Binding-site contacts:
Ligand atom N2 contacts residue ASN555 of chain 2.A at 3.0 Å (h-bond).
Ligand atom O7 contacts residue THR545 of chain 2.A at 3.5 Å (h-bond).
Ligand atom O5 contacts residue ASN555 of chain 2.A at 2.3 Å (h-bond).
Ligand atom C7 contacts residue ASN555 of chain 2.A at 3.7 Å.
Ligand atom C6 contacts residue LYS551 of chain 2.A at 4.2 Å.
Ligand atom C5 contacts residue ASN555 of chain 2.A at 3.7 Å.
Ligand atom C1 contacts residue ASN555 of chain 2.A at 1.5 Å.
Ligand atom C7 contacts residue THR545 of chain 2.A at 3.8 Å.
Ligand atom C8 contacts residue ASN555 of chain 2.A at 4.0 Å.
Ligand atom C4 contacts residue ASN555 of chain 2.A at 4.3 Å.
Ligand atom C8 contacts residue THR545 of chain 2.A at 3.8 Å.
Ligand atom O7 contacts residue PLQ1 of chain 2.R at 3.6 Å.
Ligand atom C2 contacts residue ASN555 of chain 2.A at 2.5 Å.
Ligand atom C3 contacts residue ASN555 of chain 2.A at 3.8 Å.

Sequence of chain 2.A:
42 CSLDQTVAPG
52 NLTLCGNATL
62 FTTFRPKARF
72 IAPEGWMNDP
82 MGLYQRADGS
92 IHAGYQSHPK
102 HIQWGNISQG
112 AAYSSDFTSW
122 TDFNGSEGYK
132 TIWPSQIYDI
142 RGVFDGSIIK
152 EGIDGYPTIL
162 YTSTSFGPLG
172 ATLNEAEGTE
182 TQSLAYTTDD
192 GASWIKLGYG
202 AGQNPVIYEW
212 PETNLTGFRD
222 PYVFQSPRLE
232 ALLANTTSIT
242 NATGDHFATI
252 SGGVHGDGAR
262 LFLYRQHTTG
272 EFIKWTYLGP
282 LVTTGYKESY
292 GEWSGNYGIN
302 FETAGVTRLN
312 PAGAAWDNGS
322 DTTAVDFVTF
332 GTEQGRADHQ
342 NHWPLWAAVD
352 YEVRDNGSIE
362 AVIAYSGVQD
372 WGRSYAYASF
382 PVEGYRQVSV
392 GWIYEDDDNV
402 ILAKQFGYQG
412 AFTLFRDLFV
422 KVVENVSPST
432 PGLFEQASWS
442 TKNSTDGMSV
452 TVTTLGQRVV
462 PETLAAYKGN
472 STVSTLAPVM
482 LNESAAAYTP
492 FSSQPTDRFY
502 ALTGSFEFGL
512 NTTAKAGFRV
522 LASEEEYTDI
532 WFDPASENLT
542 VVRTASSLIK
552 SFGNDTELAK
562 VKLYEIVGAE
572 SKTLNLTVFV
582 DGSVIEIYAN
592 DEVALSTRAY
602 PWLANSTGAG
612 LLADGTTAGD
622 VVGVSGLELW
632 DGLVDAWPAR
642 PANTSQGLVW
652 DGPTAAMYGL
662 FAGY

A small-molecule ligand and the protein it binds are described below.
Small molecule (SMILES): CC(=O)N[C@@H]1[C@@H](O)[C@H](O)[C@@H](CO)O[C@H]1O